Binding-site contacts:
Ligand atom C3 contacts residue ASN100 of chain 1.F at 3.8 Å.
Ligand atom O3 contacts residue HIS57 of chain 1.G at 3.3 Å.
Ligand atom C6 contacts residue VAL58 of chain 1.G at 3.5 Å (hydrophobic).
Ligand atom O6 contacts residue TRP56 of chain 1.G at 3.4 Å.
Ligand atom C6 contacts residue LEU69 of chain 1.G at 3.7 Å (hydrophobic).
Ligand atom C5 contacts residue SER102 of chain 1.F at 3.7 Å.
Ligand atom C1 contacts residue ASN100 of chain 1.F at 1.4 Å.
Ligand atom C6 contacts residue VAL59 of chain 1.G at 3.7 Å (hydrophobic).
Ligand atom C3 contacts residue HIS57 of chain 1.G at 3.7 Å.
Ligand atom O3 contacts residue VAL58 of chain 1.G at 3.3 Å (h-bond).
Ligand atom C2 contacts residue ASN100 of chain 1.F at 2.5 Å.
Ligand atom O6 contacts residue VAL59 of chain 1.G at 3.5 Å.
Ligand atom O6 contacts residue ARG72 of chain 1.G at 3.6 Å.
Ligand atom O4 contacts residue SER71 of chain 1.G at 3.8 Å.
Ligand atom O5 contacts residue ASN100 of chain 1.F at 2.4 Å (h-bond).
Ligand atom C5 contacts residue ASN100 of chain 1.F at 3.6 Å.
Ligand atom O2 contacts residue GLU82 of chain 1.G at 3.1 Å (salt-bridge).
Ligand atom C6 contacts residue TRP56 of chain 1.G at 3.6 Å (hydrophobic).
Ligand atom N2 contacts residue HIS57 of chain 1.G at 3.4 Å (h-bond).
Ligand atom O6 contacts residue VAL58 of chain 1.G at 2.6 Å (h-bond).
Ligand atom C1 contacts residue SER102 of chain 1.F at 3.4 Å.
Ligand atom O2 contacts residue LEU69 of chain 1.G at 3.3 Å.
Ligand atom O5 contacts residue SER71 of chain 1.G at 3.2 Å (h-bond).
Ligand atom O6 contacts residue LEU69 of chain 1.G at 3.5 Å.
Ligand atom C6 contacts residue TYR127 of chain 1.F at 3.8 Å (hydrophobic).
Ligand atom O4 contacts residue HIS57 of chain 1.G at 3.1 Å.
Ligand atom N2 contacts residue ASN100 of chain 1.F at 2.9 Å (h-bond).
Ligand atom C8 contacts residue ALA55 of chain 1.G at 3.5 Å (hydrophobic).
Ligand atom C8 contacts residue VAL58 of chain 1.G at 3.8 Å (hydrophobic).
Ligand atom C2 contacts residue SER71 of chain 1.G at 3.7 Å.
Ligand atom O6 contacts residue SER71 of chain 1.G at 2.8 Å (h-bond).
Ligand atom O3 contacts residue SER71 of chain 1.G at 3.7 Å.
Ligand atom O5 contacts residue TRP56 of chain 1.G at 3.3 Å.
Ligand atom O3 contacts residue ASN115 of chain 1.G at 3.7 Å.
Ligand atom O4 contacts residue SER71 of chain 1.G at 3.7 Å.
Ligand atom O5 contacts residue SER102 of chain 1.F at 3.0 Å (h-bond).
Ligand atom O4 contacts residue TYR80 of chain 1.G at 3.2 Å.
Ligand atom O3 contacts residue GLU82 of chain 1.G at 3.6 Å.
Ligand atom C6 contacts residue PRO105 of chain 1.G at 3.7 Å (hydrophobic).
Ligand atom O2 contacts residue ILE4 of chain 1.B at 3.8 Å.

The small molecule below binds the protein below.
Small molecule (SMILES): CC(=O)N[C@H]1[C@H](O[C@H]2[C@H](O)[C@@H](NC(C)=O)CO[C@@H]2CO[C@@H]2O[C@@H](C)[C@@H](O)[C@@H](O)[C@@H]2O)O[C@H](CO)[C@@H](O[C@@H]2O[C@H](CO[C@H]3O[C@H](CO[C@@H]4O[C@H](CO)[C@@H](O[C@@H]5O[C@H](CO)[C@H](O)[C@H](O)[C@H]5O)[C@H](O)[C@H]4NC(C)=O)[C@@H](O)[C@H](O)[C@@H]3O[C@@H]3O[C@H](CO)[C@@H](O[C@@H]4O[C@H](CO)[C@H](O)[C@H](O)[C@H]4O)[C@H](O)[C@H]3NC(C)=O)[C@@H](O)[C@H](O)[C@@H]2O)[C@@H]1O

Sequence of chain 1.G:
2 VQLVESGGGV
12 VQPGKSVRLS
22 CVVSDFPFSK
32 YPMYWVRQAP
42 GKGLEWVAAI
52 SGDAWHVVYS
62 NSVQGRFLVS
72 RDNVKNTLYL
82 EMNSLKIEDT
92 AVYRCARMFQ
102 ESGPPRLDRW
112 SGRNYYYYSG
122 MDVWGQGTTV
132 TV

Sequence of chain 1.B:
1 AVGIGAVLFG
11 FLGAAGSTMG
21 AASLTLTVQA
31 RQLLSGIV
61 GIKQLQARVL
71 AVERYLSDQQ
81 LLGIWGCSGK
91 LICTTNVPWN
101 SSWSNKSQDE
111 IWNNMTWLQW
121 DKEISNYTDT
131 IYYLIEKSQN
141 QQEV

Sequence of chain 1.F:
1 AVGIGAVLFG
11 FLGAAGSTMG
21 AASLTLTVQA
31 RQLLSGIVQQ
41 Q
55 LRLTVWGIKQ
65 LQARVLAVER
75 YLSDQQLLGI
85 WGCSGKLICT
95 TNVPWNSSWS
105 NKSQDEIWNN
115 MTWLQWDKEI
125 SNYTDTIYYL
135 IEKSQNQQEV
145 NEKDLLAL